This small molecule binds to this protein.
Small molecule (SMILES): CC[C@H](C)[C@@H](C=O)NC(=O)[C@H](CO)NC(=O)[C@H](CCCCN)NC(=O)[C@@H](N)C(C)C

Binding-site contacts:
Ligand atom CD1 contacts residue THR349 of chain 38.A at 4.3 Å.
Ligand atom CG2 contacts residue PHE71 of chain 38.A at 4.0 Å (hydrophobic).

Sequence of chain 38.A:
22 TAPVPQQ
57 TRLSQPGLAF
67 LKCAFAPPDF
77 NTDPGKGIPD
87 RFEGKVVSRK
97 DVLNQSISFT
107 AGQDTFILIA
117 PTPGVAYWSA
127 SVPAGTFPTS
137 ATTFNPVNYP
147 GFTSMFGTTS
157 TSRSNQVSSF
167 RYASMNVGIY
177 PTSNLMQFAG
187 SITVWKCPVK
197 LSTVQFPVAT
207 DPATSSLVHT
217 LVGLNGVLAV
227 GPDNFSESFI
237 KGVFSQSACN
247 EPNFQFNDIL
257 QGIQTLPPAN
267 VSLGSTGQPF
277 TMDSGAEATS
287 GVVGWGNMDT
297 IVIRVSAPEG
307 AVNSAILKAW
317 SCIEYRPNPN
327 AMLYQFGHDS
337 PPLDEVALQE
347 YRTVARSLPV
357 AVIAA